Binding-site contacts:
Ligand atom C5 contacts residue ASN324 of chain 1.D at 3.6 Å.
Ligand atom C8 contacts residue ASN324 of chain 1.D at 4.2 Å.
Ligand atom N2 contacts residue ASN324 of chain 1.D at 2.6 Å (h-bond).
Ligand atom C2 contacts residue ASN324 of chain 1.D at 2.4 Å.
Ligand atom C3 contacts residue ASN324 of chain 1.D at 3.8 Å.
Ligand atom C1 contacts residue ASN324 of chain 1.D at 1.4 Å.
Ligand atom O7 contacts residue ASN324 of chain 1.D at 3.6 Å.
Ligand atom C4 contacts residue ASN324 of chain 1.D at 4.2 Å.
Ligand atom C7 contacts residue ASN324 of chain 1.D at 3.1 Å.
Ligand atom O5 contacts residue ASN324 of chain 1.D at 2.4 Å (h-bond).

Sequence of chain 1.D:
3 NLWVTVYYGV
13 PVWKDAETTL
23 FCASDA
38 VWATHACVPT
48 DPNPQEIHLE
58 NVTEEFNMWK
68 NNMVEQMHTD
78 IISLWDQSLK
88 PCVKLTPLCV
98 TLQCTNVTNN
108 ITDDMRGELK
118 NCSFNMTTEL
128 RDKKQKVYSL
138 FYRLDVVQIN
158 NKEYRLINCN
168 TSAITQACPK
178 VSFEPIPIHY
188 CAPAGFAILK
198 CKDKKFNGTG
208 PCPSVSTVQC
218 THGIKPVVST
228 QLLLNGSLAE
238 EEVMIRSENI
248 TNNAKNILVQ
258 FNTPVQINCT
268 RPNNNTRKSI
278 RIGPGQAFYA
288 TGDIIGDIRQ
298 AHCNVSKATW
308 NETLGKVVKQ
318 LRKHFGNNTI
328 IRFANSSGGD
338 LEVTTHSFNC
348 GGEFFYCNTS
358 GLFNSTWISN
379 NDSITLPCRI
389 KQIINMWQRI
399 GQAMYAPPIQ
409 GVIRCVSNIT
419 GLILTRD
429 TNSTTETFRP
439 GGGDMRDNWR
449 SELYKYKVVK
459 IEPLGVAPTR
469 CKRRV

The small molecule below binds the protein below.
Small molecule (SMILES): CC(=O)N[C@H]1[C@H](O[C@H]2[C@H](O)[C@@H](NC(C)=O)CO[C@@H]2CO)O[C@H](CO)[C@@H](O)[C@@H]1O